Sequence of chain 2.H:
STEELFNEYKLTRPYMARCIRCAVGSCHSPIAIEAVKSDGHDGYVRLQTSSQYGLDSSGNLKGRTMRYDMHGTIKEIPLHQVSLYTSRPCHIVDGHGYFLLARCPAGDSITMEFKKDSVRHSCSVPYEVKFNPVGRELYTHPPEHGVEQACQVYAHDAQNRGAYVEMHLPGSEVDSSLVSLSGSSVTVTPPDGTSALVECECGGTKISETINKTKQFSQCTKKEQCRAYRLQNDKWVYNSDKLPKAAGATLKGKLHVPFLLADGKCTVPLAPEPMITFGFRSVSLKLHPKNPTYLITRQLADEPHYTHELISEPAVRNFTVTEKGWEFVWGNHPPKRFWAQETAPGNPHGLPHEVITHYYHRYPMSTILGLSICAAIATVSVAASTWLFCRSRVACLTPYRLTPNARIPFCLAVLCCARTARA

The protein below binds the small molecule below.
Small molecule (SMILES): CC(=O)N[C@@H]1[C@@H](O)[C@H](O)[C@@H](CO)O[C@H]1O

Binding-site contacts:
Ligand atom C1 contacts residue ASN212 of chain 2.H at 1.4 Å.
Ligand atom C1 contacts residue ILE211 of chain 2.H at 4.3 Å (hydrophobic).
Ligand atom O5 contacts residue ASN212 of chain 2.H at 2.4 Å (h-bond).
Ligand atom C3 contacts residue ASN212 of chain 2.H at 3.8 Å.
Ligand atom N2 contacts residue ILE211 of chain 2.H at 4.5 Å.
Ligand atom C5 contacts residue ASN212 of chain 2.H at 3.7 Å.
Ligand atom C4 contacts residue ASN212 of chain 2.H at 4.2 Å.
Ligand atom N2 contacts residue ASN212 of chain 2.H at 2.9 Å (h-bond).
Ligand atom O6 contacts residue ASN212 of chain 2.H at 4.3 Å.
Ligand atom C2 contacts residue ASN212 of chain 2.H at 2.5 Å.
Ligand atom C7 contacts residue ASN212 of chain 2.H at 4.0 Å.